Sequence of chain 1.V:
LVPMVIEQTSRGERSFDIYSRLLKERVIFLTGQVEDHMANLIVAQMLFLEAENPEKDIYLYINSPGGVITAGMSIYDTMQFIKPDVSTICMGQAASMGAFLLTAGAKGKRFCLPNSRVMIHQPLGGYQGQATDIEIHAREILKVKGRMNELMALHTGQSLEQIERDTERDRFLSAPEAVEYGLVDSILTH

Binding-site contacts:
Ligand atom C6 contacts residue GLU40 of chain 1.BA at 3.8 Å.
Ligand atom O contacts residue ILE104 of chain 1.BA at 3.7 Å.
Ligand atom CD2 contacts residue TYR76 of chain 1.BA at 3.6 Å (hydrophobic).
Ligand atom CD1 contacts residue PHE96 of chain 1.V at 3.6 Å (hydrophobic).
Ligand atom CE2 contacts residue TYR76 of chain 1.BA at 3.8 Å (hydrophobic).
Ligand atom CB contacts residue LEU203 of chain 1.BA at 3.4 Å (hydrophobic).
Ligand atom N contacts residue PHE96 of chain 1.V at 3.7 Å.
Ligand atom C2 contacts residue LEU62 of chain 1.V at 3.6 Å (hydrophobic).
Ligand atom CZ contacts residue THR93 of chain 1.V at 3.5 Å.
Ligand atom CD contacts residue TYR76 of chain 1.BA at 3.3 Å (hydrophobic).
Ligand atom O contacts residue TYR76 of chain 1.BA at 2.6 Å (h-bond).
Ligand atom CB contacts residue ILE104 of chain 1.BA at 3.1 Å (hydrophobic).
Ligand atom CD2 contacts residue ILE104 of chain 1.BA at 3.7 Å (hydrophobic).
Ligand atom O11 contacts residue LEU62 of chain 1.V at 3.5 Å.
Ligand atom CB contacts residue PHE96 of chain 1.V at 3.8 Å (hydrophobic).
Ligand atom CB contacts residue TYR74 of chain 1.BA at 3.5 Å (hydrophobic).
Ligand atom CE2 contacts residue LEU62 of chain 1.V at 3.9 Å (hydrophobic).
Ligand atom N contacts residue TYR76 of chain 1.BA at 3.8 Å.
Ligand atom CA contacts residue TYR74 of chain 1.BA at 3.3 Å (hydrophobic).
Ligand atom C1 contacts residue LEU62 of chain 1.V at 3.7 Å (hydrophobic).
Ligand atom N contacts residue TYR76 of chain 1.BA at 2.8 Å (h-bond).
Ligand atom C8 contacts residue ARG36 of chain 1.BA at 3.4 Å.
Ligand atom CA contacts residue PHE96 of chain 1.V at 3.7 Å (hydrophobic).
Ligand atom O contacts residue TYR74 of chain 1.BA at 3.4 Å.
Ligand atom CA contacts residue TYR74 of chain 1.BA at 3.6 Å (hydrophobic).
Ligand atom C5 contacts residue ALA66 of chain 1.V at 3.7 Å (hydrophobic).
Ligand atom CM contacts residue LEU203 of chain 1.BA at 3.8 Å (hydrophobic).
Ligand atom CE contacts residue GLU40 of chain 1.BA at 3.3 Å.
Ligand atom N contacts residue TYR74 of chain 1.BA at 3.5 Å.
Ligand atom C contacts residue PHE96 of chain 1.V at 3.5 Å (hydrophobic).
Ligand atom C2 contacts residue TYR76 of chain 1.BA at 3.5 Å (hydrophobic).
Ligand atom C8 contacts residue GLU40 of chain 1.BA at 3.4 Å.
Ligand atom CE contacts residue VAL42 of chain 1.BA at 3.8 Å (hydrophobic).
Ligand atom C7 contacts residue ALA66 of chain 1.V at 3.8 Å (hydrophobic).
Ligand atom C1 contacts residue TYR76 of chain 1.BA at 3.2 Å (hydrophobic).
Ligand atom C contacts residue TYR76 of chain 1.BA at 3.7 Å (hydrophobic).
Ligand atom C5 contacts residue LEU62 of chain 1.V at 3.7 Å (hydrophobic).
Ligand atom CE1 contacts residue THR93 of chain 1.V at 3.6 Å.
Ligand atom CE2 contacts residue MET106 of chain 1.BA at 3.7 Å (hydrophobic).
Ligand atom C contacts residue TYR74 of chain 1.BA at 3.2 Å (hydrophobic).

A small-molecule ligand and the protein it binds are described below.
Small molecule (SMILES): C/C=C/C=C/C=C/C(=O)N[C@@H](Cc1ccccc1)C(=O)N[C@H]1COC(=O)[C@@H]2C[C@@H](C)CN2C(=O)[C@H](C)NC(=O)[C@H](C)N(C)C(=O)[C@@H]2CCCN2C1=O

Sequence of chain 1.BA:
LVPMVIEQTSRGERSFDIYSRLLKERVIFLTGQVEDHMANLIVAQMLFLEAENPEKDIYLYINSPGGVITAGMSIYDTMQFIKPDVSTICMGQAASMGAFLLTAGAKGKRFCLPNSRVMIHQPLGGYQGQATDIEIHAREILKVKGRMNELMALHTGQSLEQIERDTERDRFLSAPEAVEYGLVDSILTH